The small molecule below binds the protein below.
Small molecule (SMILES): COc1cc2nccc(Oc3ccc(NC(=O)c4c(C)n(C)n(-c5ccccc5)c4=O)cc3F)c2cc1OC

Sequence of chain 1.A:
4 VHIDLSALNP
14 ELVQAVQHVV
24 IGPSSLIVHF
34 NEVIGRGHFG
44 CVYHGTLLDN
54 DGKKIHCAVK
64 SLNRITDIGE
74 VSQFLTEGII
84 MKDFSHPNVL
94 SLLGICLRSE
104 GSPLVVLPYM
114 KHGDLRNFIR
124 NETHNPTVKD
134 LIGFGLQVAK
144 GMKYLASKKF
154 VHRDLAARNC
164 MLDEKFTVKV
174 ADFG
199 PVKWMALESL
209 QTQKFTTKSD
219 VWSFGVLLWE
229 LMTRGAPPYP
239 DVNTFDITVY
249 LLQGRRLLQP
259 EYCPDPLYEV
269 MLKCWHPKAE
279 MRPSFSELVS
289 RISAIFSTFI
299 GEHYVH

Binding-site contacts:
Ligand atom N3 contacts residue PHE176 of chain 1.A at 3.7 Å.
Ligand atom C8 contacts residue ALA61 of chain 1.A at 3.6 Å (hydrophobic).
Ligand atom O4 contacts residue ALA174 of chain 1.A at 3.6 Å.
Ligand atom N1 contacts residue MET113 of chain 1.A at 2.9 Å (h-bond).
Ligand atom C10 contacts residue PHE42 of chain 1.A at 3.6 Å (hydrophobic).
Ligand atom F1 contacts residue VAL45 of chain 1.A at 3.2 Å.
Ligand atom C7 contacts residue MET113 of chain 1.A at 3.5 Å (hydrophobic).
Ligand atom C22 contacts residue ASP175 of chain 1.A at 3.6 Å.
Ligand atom C13 contacts residue LEU110 of chain 1.A at 3.5 Å (hydrophobic).
Ligand atom O1 contacts residue PHE42 of chain 1.A at 3.7 Å.
Ligand atom C12 contacts residue PHE42 of chain 1.A at 3.7 Å (hydrophobic).
Ligand atom N2 contacts residue LEU110 of chain 1.A at 3.7 Å.
Ligand atom C20 contacts residue PHE176 of chain 1.A at 3.6 Å (hydrophobic).
Ligand atom C7 contacts residue ALA61 of chain 1.A at 3.5 Å (hydrophobic).
Ligand atom C4 contacts residue ILE37 of chain 1.A at 3.6 Å (hydrophobic).
Ligand atom C11 contacts residue MET113 of chain 1.A at 3.3 Å (hydrophobic).
Ligand atom C7 contacts residue PRO111 of chain 1.A at 3.3 Å (hydrophobic).
Ligand atom N3 contacts residue MET84 of chain 1.A at 3.4 Å (h-bond).
Ligand atom C5 contacts residue MET164 of chain 1.A at 3.5 Å (hydrophobic).
Ligand atom C20 contacts residue MET84 of chain 1.A at 3.5 Å (hydrophobic).
Ligand atom C23 contacts residue MET84 of chain 1.A at 3.4 Å (hydrophobic).
Ligand atom C14 contacts residue LEU110 of chain 1.A at 3.0 Å (hydrophobic).
Ligand atom C17 contacts residue PHE42 of chain 1.A at 3.6 Å (hydrophobic).
Ligand atom C11 contacts residue TYR112 of chain 1.A at 3.4 Å (hydrophobic).
Ligand atom C16 contacts residue LEU93 of chain 1.A at 3.6 Å (hydrophobic).
Ligand atom C1 contacts residue ILE37 of chain 1.A at 3.3 Å (hydrophobic).
Ligand atom C15 contacts residue LEU110 of chain 1.A at 3.4 Å (hydrophobic).
Ligand atom C3 contacts residue MET113 of chain 1.A at 3.2 Å (hydrophobic).
Ligand atom O5 contacts residue VAL108 of chain 1.A at 3.5 Å.
Ligand atom C28 contacts residue PHE77 of chain 1.A at 3.6 Å (hydrophobic).
Ligand atom C2 contacts residue ILE37 of chain 1.A at 3.4 Å (hydrophobic).
Ligand atom C22 contacts residue PHE176 of chain 1.A at 3.0 Å (hydrophobic).
Ligand atom C23 contacts residue PHE176 of chain 1.A at 3.3 Å (hydrophobic).
Ligand atom C27 contacts residue GLU80 of chain 1.A at 3.6 Å.
Ligand atom O2 contacts residue ILE37 of chain 1.A at 3.6 Å.
Ligand atom C27 contacts residue PHE77 of chain 1.A at 3.4 Å (hydrophobic).
Ligand atom O4 contacts residue ASP175 of chain 1.A at 2.8 Å (salt-bridge).
Ligand atom C29 contacts residue GLU80 of chain 1.A at 3.3 Å.
Ligand atom C28 contacts residue GLU80 of chain 1.A at 3.0 Å.
Ligand atom C4 contacts residue MET164 of chain 1.A at 3.7 Å (hydrophobic).